Sequence of chain 2.A:
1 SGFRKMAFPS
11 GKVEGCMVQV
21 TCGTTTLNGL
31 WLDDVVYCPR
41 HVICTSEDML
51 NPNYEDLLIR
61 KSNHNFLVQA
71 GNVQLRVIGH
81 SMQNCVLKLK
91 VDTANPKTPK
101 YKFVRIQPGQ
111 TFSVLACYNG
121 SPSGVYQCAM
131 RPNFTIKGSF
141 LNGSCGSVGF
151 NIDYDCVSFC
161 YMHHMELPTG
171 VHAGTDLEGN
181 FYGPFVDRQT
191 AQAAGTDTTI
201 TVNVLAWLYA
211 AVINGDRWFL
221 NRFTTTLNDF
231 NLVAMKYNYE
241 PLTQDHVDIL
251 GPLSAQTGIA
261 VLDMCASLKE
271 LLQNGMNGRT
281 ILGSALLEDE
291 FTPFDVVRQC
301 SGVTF

The small molecule below binds the protein below.
Small molecule (SMILES): C=C[C@H](C[C@@H]1CCNC1=O)NC(=O)[C@@H]1[C@@H]2[C@H](CN1C(=O)[C@@H](NC(=O)C(F)(F)F)C(C)(C)C)C2(C)C

Sequence of chain 1.A:
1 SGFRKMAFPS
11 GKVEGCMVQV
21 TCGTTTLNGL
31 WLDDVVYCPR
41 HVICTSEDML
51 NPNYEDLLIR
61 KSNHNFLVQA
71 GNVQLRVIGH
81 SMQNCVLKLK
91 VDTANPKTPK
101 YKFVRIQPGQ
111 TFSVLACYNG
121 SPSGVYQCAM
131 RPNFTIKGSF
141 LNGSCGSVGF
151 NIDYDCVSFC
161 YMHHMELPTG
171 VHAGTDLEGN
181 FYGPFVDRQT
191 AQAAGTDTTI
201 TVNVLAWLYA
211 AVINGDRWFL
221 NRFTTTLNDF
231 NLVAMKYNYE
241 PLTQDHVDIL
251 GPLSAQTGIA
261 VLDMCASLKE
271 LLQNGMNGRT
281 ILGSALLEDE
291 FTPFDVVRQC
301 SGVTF

Binding-site contacts:
Ligand atom C3 contacts residue CYS145 of chain 2.A at 2.8 Å (hydrophobic).
Ligand atom C2 contacts residue HIS41 of chain 2.A at 3.8 Å.
Ligand atom F1 contacts residue MET165 of chain 2.A at 3.4 Å.
Ligand atom N2 contacts residue HIS164 of chain 2.A at 3.0 Å (h-bond).
Ligand atom C8 contacts residue HIS163 of chain 2.A at 3.8 Å.
Ligand atom C9 contacts residue HIS164 of chain 2.A at 3.7 Å.
Ligand atom O3 contacts residue MET165 of chain 2.A at 3.3 Å.
Ligand atom N1 contacts residue PHE140 of chain 2.A at 3.3 Å (h-bond).
Ligand atom C23 contacts residue ASP187 of chain 2.A at 3.8 Å.
Ligand atom N2 contacts residue CYS145 of chain 2.A at 3.1 Å (h-bond).
Ligand atom C23 contacts residue MET49 of chain 2.A at 3.8 Å (hydrophobic).
Ligand atom O3 contacts residue GLU166 of chain 2.A at 2.9 Å (salt-bridge).
Ligand atom O1 contacts residue HIS172 of chain 2.A at 3.8 Å.
Ligand atom O1 contacts residue HIS163 of chain 2.A at 2.7 Å (h-bond).
Ligand atom C20 contacts residue GLU166 of chain 2.A at 3.4 Å.
Ligand atom C24 contacts residue MET165 of chain 2.A at 3.5 Å (hydrophobic).
Ligand atom C17 contacts residue MET165 of chain 2.A at 3.8 Å (hydrophobic).
Ligand atom C4 contacts residue CYS145 of chain 2.A at 3.2 Å (hydrophobic).
Ligand atom F1 contacts residue LEU167 of chain 2.A at 3.2 Å.
Ligand atom N4 contacts residue GLU166 of chain 2.A at 2.8 Å (salt-bridge).
Ligand atom F2 contacts residue MET165 of chain 2.A at 3.6 Å.
Ligand atom N1 contacts residue GLU166 of chain 2.A at 3.4 Å (salt-bridge).
Ligand atom O1 contacts residue GLU166 of chain 2.A at 3.5 Å.
Ligand atom F3 contacts residue GLU166 of chain 2.A at 3.5 Å.
Ligand atom C16 contacts residue GLU166 of chain 2.A at 3.6 Å.
Ligand atom F2 contacts residue THR190 of chain 2.A at 3.0 Å.
Ligand atom C10 contacts residue HIS164 of chain 2.A at 3.5 Å.
Ligand atom O4 contacts residue GLN189 of chain 2.A at 3.5 Å.
Ligand atom C7 contacts residue ASN142 of chain 2.A at 3.8 Å.
Ligand atom C6 contacts residue ASN142 of chain 2.A at 3.3 Å.
Ligand atom O1 contacts residue PHE140 of chain 2.A at 3.6 Å.
Ligand atom F2 contacts residue GLN192 of chain 2.A at 3.4 Å.
Ligand atom C17 contacts residue GLU166 of chain 2.A at 3.4 Å.
Ligand atom C23 contacts residue HIS41 of chain 2.A at 3.8 Å.
Ligand atom C13 contacts residue GLN189 of chain 2.A at 3.7 Å.
Ligand atom C8 contacts residue GLU166 of chain 2.A at 3.6 Å.
Ligand atom C1 contacts residue GLY143 of chain 2.A at 3.8 Å.
Ligand atom C1 contacts residue CYS145 of chain 2.A at 2.7 Å (hydrophobic).
Ligand atom C2 contacts residue CYS145 of chain 2.A at 1.8 Å (hydrophobic).
Ligand atom F1 contacts residue GLU166 of chain 2.A at 2.8 Å.